Sequence of chain 1.A:
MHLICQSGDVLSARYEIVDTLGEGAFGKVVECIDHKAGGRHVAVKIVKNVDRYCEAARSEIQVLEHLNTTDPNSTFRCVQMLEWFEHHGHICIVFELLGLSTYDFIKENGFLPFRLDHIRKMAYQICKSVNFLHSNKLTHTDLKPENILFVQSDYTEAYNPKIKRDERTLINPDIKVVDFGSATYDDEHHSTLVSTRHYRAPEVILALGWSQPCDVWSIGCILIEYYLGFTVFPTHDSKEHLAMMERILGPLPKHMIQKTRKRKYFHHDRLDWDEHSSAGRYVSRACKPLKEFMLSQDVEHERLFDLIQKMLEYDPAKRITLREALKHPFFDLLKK

The small molecule below binds the protein below.
Small molecule (SMILES): O=C1N=Cc2ccc3c(-c4ccccc4)c(Br)[nH]c3c21

Binding-site contacts:
Ligand atom C4 contacts residue VAL30 of chain 1.A at 3.8 Å (hydrophobic).
Ligand atom C3 contacts residue VAL179 of chain 1.A at 4.1 Å (hydrophobic).
Ligand atom C15 contacts residue GLU97 of chain 1.A at 3.8 Å.
Ligand atom C contacts residue GLU97 of chain 1.A at 3.6 Å.
Ligand atom N1 contacts residue LEU99 of chain 1.A at 3.8 Å.
Ligand atom N1 contacts residue PHE96 of chain 1.A at 4.1 Å.
Ligand atom N1 contacts residue GLU97 of chain 1.A at 2.8 Å (salt-bridge).
Ligand atom C14 contacts residue LEU150 of chain 1.A at 3.4 Å (hydrophobic).
Ligand atom C3 contacts residue VAL30 of chain 1.A at 3.8 Å (hydrophobic).
Ligand atom BR contacts residue LEU22 of chain 1.A at 3.5 Å.
Ligand atom C4 contacts residue LEU150 of chain 1.A at 3.7 Å (hydrophobic).
Ligand atom O contacts residue GLU97 of chain 1.A at 4.1 Å.
Ligand atom C10 contacts residue ASN148 of chain 1.A at 3.8 Å.
Ligand atom C15 contacts residue ALA44 of chain 1.A at 3.4 Å (hydrophobic).
Ligand atom N contacts residue LEU150 of chain 1.A at 3.4 Å.
Ligand atom C10 contacts residue GLU147 of chain 1.A at 3.4 Å.
Ligand atom N contacts residue LEU22 of chain 1.A at 4.0 Å.
Ligand atom O contacts residue LEU98 of chain 1.A at 3.7 Å.
Ligand atom C1 contacts residue LEU150 of chain 1.A at 4.0 Å (hydrophobic).
Ligand atom C5 contacts residue VAL30 of chain 1.A at 4.0 Å (hydrophobic).
Ligand atom C8 contacts residue GLU24 of chain 1.A at 3.7 Å.
Ligand atom C15 contacts residue LEU99 of chain 1.A at 3.6 Å (hydrophobic).
Ligand atom C7 contacts residue GLY23 of chain 1.A at 3.8 Å.
Ligand atom N1 contacts residue ALA44 of chain 1.A at 3.5 Å.
Ligand atom C11 contacts residue GLU147 of chain 1.A at 3.4 Å.
Ligand atom C contacts residue VAL80 of chain 1.A at 3.8 Å (hydrophobic).
Ligand atom C13 contacts residue LEU150 of chain 1.A at 3.2 Å (hydrophobic).
Ligand atom O contacts residue LEU99 of chain 1.A at 2.8 Å (h-bond).
Ligand atom C12 contacts residue LEU150 of chain 1.A at 3.8 Å (hydrophobic).
Ligand atom C2 contacts residue VAL179 of chain 1.A at 4.0 Å (hydrophobic).
Ligand atom C13 contacts residue VAL30 of chain 1.A at 3.8 Å (hydrophobic).
Ligand atom C8 contacts residue PHE27 of chain 1.A at 4.0 Å (hydrophobic).
Ligand atom C9 contacts residue GLU24 of chain 1.A at 4.1 Å.
Ligand atom C contacts residue PHE96 of chain 1.A at 3.6 Å (hydrophobic).
Ligand atom C14 contacts residue VAL30 of chain 1.A at 4.1 Å (hydrophobic).
Ligand atom C7 contacts residue VAL30 of chain 1.A at 3.8 Å (hydrophobic).
Ligand atom C8 contacts residue GLY23 of chain 1.A at 3.8 Å.
Ligand atom C15 contacts residue LEU150 of chain 1.A at 3.9 Å (hydrophobic).
Ligand atom O contacts residue LEU22 of chain 1.A at 4.0 Å.
Ligand atom O contacts residue ALA44 of chain 1.A at 3.6 Å.